Sequence of chain 1.C:
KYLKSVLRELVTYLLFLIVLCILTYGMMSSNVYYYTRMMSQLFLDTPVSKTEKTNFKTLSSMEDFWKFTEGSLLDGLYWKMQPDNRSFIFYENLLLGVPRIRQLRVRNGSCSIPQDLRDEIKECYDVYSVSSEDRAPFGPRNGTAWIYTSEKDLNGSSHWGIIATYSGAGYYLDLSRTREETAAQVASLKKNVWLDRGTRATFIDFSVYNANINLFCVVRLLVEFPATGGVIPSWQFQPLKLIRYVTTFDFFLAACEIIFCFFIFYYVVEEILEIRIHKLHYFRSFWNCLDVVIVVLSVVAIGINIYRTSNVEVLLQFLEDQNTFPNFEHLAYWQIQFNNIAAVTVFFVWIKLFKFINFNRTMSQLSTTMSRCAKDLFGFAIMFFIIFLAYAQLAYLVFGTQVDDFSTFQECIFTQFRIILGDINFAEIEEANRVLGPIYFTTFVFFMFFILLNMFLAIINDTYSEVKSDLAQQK

Binding-site contacts:
Ligand atom O5 contacts residue SER408 of chain 1.C at 3.5 Å (h-bond).
Ligand atom C1 contacts residue ASN362 of chain 1.C at 1.4 Å.
Ligand atom N2 contacts residue ASN362 of chain 1.C at 2.4 Å (h-bond).
Ligand atom C3 contacts residue ASN362 of chain 1.C at 3.8 Å.
Ligand atom C7 contacts residue ASN362 of chain 1.C at 2.4 Å.
Ligand atom N2 contacts residue LYS411 of chain 1.C at 4.1 Å.
Ligand atom C8 contacts residue PRO360 of chain 1.C at 4.0 Å (hydrophobic).
Ligand atom N2 contacts residue ARG361 of chain 1.C at 4.0 Å.
Ligand atom C8 contacts residue ARG361 of chain 1.C at 2.1 Å.
Ligand atom O7 contacts residue ASN362 of chain 1.C at 2.8 Å (h-bond).
Ligand atom C5 contacts residue ASN362 of chain 1.C at 3.6 Å.
Ligand atom O3 contacts residue LYS411 of chain 1.C at 2.9 Å (salt-bridge).
Ligand atom O7 contacts residue ASN412 of chain 1.C at 3.3 Å (h-bond).
Ligand atom O7 contacts residue PRO360 of chain 1.C at 4.2 Å.
Ligand atom O7 contacts residue ARG361 of chain 1.C at 3.7 Å.
Ligand atom C4 contacts residue ASN362 of chain 1.C at 4.2 Å.
Ligand atom O5 contacts residue ASN362 of chain 1.C at 2.3 Å (h-bond).
Ligand atom C4 contacts residue LYS411 of chain 1.C at 4.5 Å.
Ligand atom C3 contacts residue LYS411 of chain 1.C at 4.0 Å.
Ligand atom C6 contacts residue SER408 of chain 1.C at 4.4 Å.
Ligand atom C7 contacts residue LYS411 of chain 1.C at 4.2 Å.
Ligand atom C8 contacts residue ASN362 of chain 1.C at 3.0 Å.
Ligand atom O7 contacts residue LYS411 of chain 1.C at 4.3 Å.
Ligand atom C7 contacts residue ARG361 of chain 1.C at 3.1 Å.
Ligand atom C2 contacts residue ASN362 of chain 1.C at 2.5 Å.
Ligand atom C5 contacts residue SER408 of chain 1.C at 4.5 Å.
Ligand atom C1 contacts residue SER408 of chain 1.C at 4.3 Å.
Ligand atom O6 contacts residue SER408 of chain 1.C at 4.5 Å.
Ligand atom C2 contacts residue LYS411 of chain 1.C at 4.0 Å.

A small-molecule ligand and the protein it binds are described below.
Small molecule (SMILES): CC(=O)N[C@@H]1[C@@H](O)[C@H](O)[C@@H](CO)O[C@H]1O